Sequence of chain 1.A:
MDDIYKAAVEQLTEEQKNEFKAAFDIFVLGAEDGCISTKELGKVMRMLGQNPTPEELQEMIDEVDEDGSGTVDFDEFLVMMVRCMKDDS

Sequence of chain 1.B:
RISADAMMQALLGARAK

Binding-site contacts:
Ligand atom C8 contacts residue MET7 of chain 1.B at 3.2 Å (hydrophobic).
Ligand atom CL1 contacts residue VAL72 of chain 1.A at 4.1 Å.
Ligand atom CL1 contacts residue VAL64 of chain 1.A at 3.4 Å.
Ligand atom C8 contacts residue VAL44 of chain 1.A at 4.0 Å (hydrophobic).
Ligand atom C11 contacts residue LEU48 of chain 1.A at 4.3 Å (hydrophobic).
Ligand atom C7 contacts residue MET81 of chain 1.A at 4.0 Å (hydrophobic).
Ligand atom C4 contacts residue MET60 of chain 1.A at 3.4 Å (hydrophobic).
Ligand atom N2 contacts residue LEU48 of chain 1.A at 3.9 Å.
Ligand atom C3 contacts residue MET60 of chain 1.A at 3.2 Å (hydrophobic).
Ligand atom C8 contacts residue MET81 of chain 1.A at 3.8 Å (hydrophobic).
Ligand atom C11 contacts residue ALA6 of chain 1.B at 3.8 Å (hydrophobic).
Ligand atom C9 contacts residue VAL44 of chain 1.A at 3.7 Å (hydrophobic).
Ligand atom N1 contacts residue LEU48 of chain 1.A at 3.9 Å.
Ligand atom C13 contacts residue ILE2 of chain 1.B at 3.3 Å (hydrophobic).
Ligand atom O1 contacts residue MET81 of chain 1.A at 4.1 Å.
Ligand atom C7 contacts residue MET7 of chain 1.B at 3.6 Å (hydrophobic).
Ligand atom N1 contacts residue ALA6 of chain 1.B at 4.2 Å.
Ligand atom C12 contacts residue ILE2 of chain 1.B at 3.4 Å (hydrophobic).
Ligand atom C14 contacts residue SER3 of chain 1.B at 3.4 Å.
Ligand atom C10 contacts residue VAL44 of chain 1.A at 4.2 Å (hydrophobic).
Ligand atom CL1 contacts residue MET60 of chain 1.A at 4.5 Å.
Ligand atom O2 contacts residue VAL44 of chain 1.A at 3.7 Å.
Ligand atom O2 contacts residue MET47 of chain 1.A at 3.4 Å.
Ligand atom C7 contacts residue PHE77 of chain 1.A at 3.2 Å (hydrophobic).
Ligand atom C6 contacts residue PHE77 of chain 1.A at 4.1 Å (hydrophobic).
Ligand atom C5 contacts residue LEU41 of chain 1.A at 4.2 Å (hydrophobic).
Ligand atom O1 contacts residue ILE2 of chain 1.B at 3.7 Å.
Ligand atom CL1 contacts residue ILE61 of chain 1.A at 3.8 Å.
Ligand atom C9 contacts residue MET7 of chain 1.B at 4.2 Å (hydrophobic).
Ligand atom C9 contacts residue MET81 of chain 1.A at 4.3 Å (hydrophobic).
Ligand atom S1 contacts residue MET7 of chain 1.B at 4.2 Å.
Ligand atom O1 contacts residue MET7 of chain 1.B at 4.3 Å.
Ligand atom C8 contacts residue PHE77 of chain 1.A at 3.7 Å (hydrophobic).
Ligand atom O2 contacts residue MET7 of chain 1.B at 3.1 Å.
Ligand atom C13 contacts residue SER3 of chain 1.B at 3.2 Å.
Ligand atom CL1 contacts residue LEU41 of chain 1.A at 4.0 Å.
Ligand atom C1 contacts residue VAL44 of chain 1.A at 3.9 Å (hydrophobic).
Ligand atom C15 contacts residue SER3 of chain 1.B at 4.0 Å.
Ligand atom C12 contacts residue SER3 of chain 1.B at 3.6 Å.
Ligand atom C2 contacts residue MET60 of chain 1.A at 4.3 Å (hydrophobic).

This protein binds this small molecule.
Small molecule (SMILES): NCCCCCCNS(=O)(=O)c1cccc2c(Cl)cccc12